Sequence of chain 1.C:
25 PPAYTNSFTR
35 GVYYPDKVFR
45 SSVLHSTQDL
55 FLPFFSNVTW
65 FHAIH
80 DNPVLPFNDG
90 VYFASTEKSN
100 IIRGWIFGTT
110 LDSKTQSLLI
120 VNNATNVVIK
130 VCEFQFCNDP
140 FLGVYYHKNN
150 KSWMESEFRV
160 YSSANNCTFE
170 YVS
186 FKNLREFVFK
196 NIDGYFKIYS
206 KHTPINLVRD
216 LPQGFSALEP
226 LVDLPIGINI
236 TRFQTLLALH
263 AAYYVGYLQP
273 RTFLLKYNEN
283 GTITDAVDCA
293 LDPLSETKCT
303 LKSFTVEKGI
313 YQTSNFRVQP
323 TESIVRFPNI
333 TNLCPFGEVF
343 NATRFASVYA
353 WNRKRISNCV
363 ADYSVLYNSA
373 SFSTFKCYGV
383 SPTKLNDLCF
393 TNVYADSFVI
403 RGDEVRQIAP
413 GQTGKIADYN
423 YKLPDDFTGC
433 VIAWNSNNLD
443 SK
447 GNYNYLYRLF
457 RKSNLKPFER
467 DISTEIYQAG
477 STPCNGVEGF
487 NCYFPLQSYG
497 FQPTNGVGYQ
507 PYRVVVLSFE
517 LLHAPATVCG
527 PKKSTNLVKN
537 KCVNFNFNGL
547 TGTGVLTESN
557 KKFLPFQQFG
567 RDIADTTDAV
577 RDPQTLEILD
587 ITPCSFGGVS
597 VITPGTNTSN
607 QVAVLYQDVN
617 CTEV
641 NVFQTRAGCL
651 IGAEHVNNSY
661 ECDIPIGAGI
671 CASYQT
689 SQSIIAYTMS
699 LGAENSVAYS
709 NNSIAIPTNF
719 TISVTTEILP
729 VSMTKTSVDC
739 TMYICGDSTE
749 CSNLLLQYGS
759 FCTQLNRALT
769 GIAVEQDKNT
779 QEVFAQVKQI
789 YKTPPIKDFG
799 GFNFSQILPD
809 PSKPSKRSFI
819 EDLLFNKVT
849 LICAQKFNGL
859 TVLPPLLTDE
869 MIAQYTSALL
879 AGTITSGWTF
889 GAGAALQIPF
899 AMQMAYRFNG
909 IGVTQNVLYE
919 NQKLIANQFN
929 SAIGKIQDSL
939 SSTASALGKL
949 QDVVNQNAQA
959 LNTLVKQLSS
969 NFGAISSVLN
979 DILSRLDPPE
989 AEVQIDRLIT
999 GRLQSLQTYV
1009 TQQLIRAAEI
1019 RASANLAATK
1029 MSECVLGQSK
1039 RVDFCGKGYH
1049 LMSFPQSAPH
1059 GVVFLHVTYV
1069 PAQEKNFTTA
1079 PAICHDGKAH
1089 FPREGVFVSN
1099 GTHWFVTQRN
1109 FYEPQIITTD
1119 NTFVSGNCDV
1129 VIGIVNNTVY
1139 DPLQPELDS

Binding-site contacts:
Ligand atom C3 contacts residue ASN801 of chain 1.C at 3.7 Å.
Ligand atom O7 contacts residue ASN801 of chain 1.C at 2.3 Å (h-bond).
Ligand atom C8 contacts residue ASN801 of chain 1.C at 4.2 Å.
Ligand atom C7 contacts residue ASN801 of chain 1.C at 2.9 Å.
Ligand atom O6 contacts residue GLN804 of chain 1.C at 3.6 Å.
Ligand atom C5 contacts residue SER803 of chain 1.C at 3.2 Å.
Ligand atom C4 contacts residue ASN801 of chain 1.C at 4.1 Å.
Ligand atom C1 contacts residue ASN801 of chain 1.C at 1.4 Å.
Ligand atom O5 contacts residue SER803 of chain 1.C at 3.4 Å (h-bond).
Ligand atom C5 contacts residue GLN804 of chain 1.C at 4.4 Å.
Ligand atom C2 contacts residue ASN801 of chain 1.C at 2.4 Å.
Ligand atom O5 contacts residue ASN801 of chain 1.C at 2.2 Å (h-bond).
Ligand atom C6 contacts residue SER803 of chain 1.C at 3.8 Å.
Ligand atom C4 contacts residue SER803 of chain 1.C at 4.4 Å.
Ligand atom C5 contacts residue ASN801 of chain 1.C at 3.6 Å.
Ligand atom N2 contacts residue ASN801 of chain 1.C at 2.9 Å (h-bond).
Ligand atom C6 contacts residue GLN804 of chain 1.C at 3.3 Å.
Ligand atom C1 contacts residue SER803 of chain 1.C at 3.6 Å.
Ligand atom O6 contacts residue ASN801 of chain 1.C at 4.4 Å.

A protein and the small-molecule ligand that binds it are described below.
Small molecule (SMILES): CC(=O)N[C@H]1[C@H](O[C@H]2[C@H](O)[C@@H](NC(C)=O)CO[C@@H]2CO)O[C@H](CO)[C@@H](O)[C@@H]1O